Binding-site contacts:
Ligand atom C9 contacts residue VAL33 of chain 1.A at 3.8 Å (hydrophobic).
Ligand atom C12 contacts residue ALA46 of chain 1.A at 3.7 Å (hydrophobic).
Ligand atom C4 contacts residue LYS48 of chain 1.A at 3.8 Å.
Ligand atom C3 contacts residue PHE159 of chain 1.A at 3.8 Å (hydrophobic).
Ligand atom C13 contacts residue ALA46 of chain 1.A at 3.5 Å (hydrophobic).
Ligand atom C10 contacts residue LEU147 of chain 1.A at 3.8 Å (hydrophobic).
Ligand atom O1 contacts residue THR96 of chain 1.A at 3.6 Å (h-bond).
Ligand atom C21 contacts residue GLY98 of chain 1.A at 3.7 Å.
Ligand atom C3 contacts residue VAL33 of chain 1.A at 3.6 Å (hydrophobic).
Ligand atom C2 contacts residue LYS48 of chain 1.A at 3.8 Å.
Ligand atom C8 contacts residue PHE159 of chain 1.A at 3.7 Å (hydrophobic).
Ligand atom N2 contacts residue LEU147 of chain 1.A at 3.8 Å.
Ligand atom C18 contacts residue GLY98 of chain 1.A at 3.8 Å.
Ligand atom C12 contacts residue LEU147 of chain 1.A at 3.5 Å (hydrophobic).
Ligand atom N2 contacts residue ALA46 of chain 1.A at 3.4 Å.
Ligand atom C17 contacts residue GLY98 of chain 1.A at 3.9 Å.
Ligand atom N2 contacts residue THR92 of chain 1.A at 3.7 Å.
Ligand atom C13 contacts residue GLU93 of chain 1.A at 3.7 Å.
Ligand atom C16 contacts residue PHE94 of chain 1.A at 3.9 Å (hydrophobic).
Ligand atom C9 contacts residue PHE159 of chain 1.A at 3.2 Å (hydrophobic).
Ligand atom N3 contacts residue MET95 of chain 1.A at 2.9 Å (h-bond).
Ligand atom C26 contacts residue GLU35 of chain 1.A at 3.1 Å.
Ligand atom C4 contacts residue PHE159 of chain 1.A at 3.5 Å (hydrophobic).
Ligand atom O2 contacts residue LEU147 of chain 1.A at 3.9 Å.
Ligand atom C19 contacts residue GLY98 of chain 1.A at 3.7 Å.
Ligand atom N3 contacts residue PHE94 of chain 1.A at 3.8 Å.
Ligand atom C27 contacts residue LEU147 of chain 1.A at 3.9 Å (hydrophobic).
Ligand atom C6 contacts residue TYR30 of chain 1.A at 3.7 Å (hydrophobic).
Ligand atom C16 contacts residue MET95 of chain 1.A at 3.1 Å (hydrophobic).
Ligand atom C4 contacts residue VAL33 of chain 1.A at 3.6 Å (hydrophobic).
Ligand atom C1 contacts residue LYS48 of chain 1.A at 2.5 Å.
Ligand atom C13 contacts residue THR92 of chain 1.A at 3.2 Å.
Ligand atom N1 contacts residue LYS48 of chain 1.A at 1.5 Å.
Ligand atom N1 contacts residue PHE159 of chain 1.A at 3.6 Å.
Ligand atom C5 contacts residue LYS48 of chain 1.A at 2.4 Å.
Ligand atom N4 contacts residue GLY98 of chain 1.A at 3.6 Å.
Ligand atom C20 contacts residue GLY98 of chain 1.A at 3.6 Å.
Ligand atom N2 contacts residue GLU93 of chain 1.A at 2.9 Å (salt-bridge).
Ligand atom C11 contacts residue LEU147 of chain 1.A at 3.5 Å (hydrophobic).
Ligand atom C5 contacts residue PHE159 of chain 1.A at 3.4 Å (hydrophobic).

The small molecule below binds the protein below.
Small molecule (SMILES): C#CCN(C)C(=O)c1cncc(-c2cnc3[nH]cc(-c4cc5cnccc5cc4OC)c3c2)c1

Sequence of chain 1.A:
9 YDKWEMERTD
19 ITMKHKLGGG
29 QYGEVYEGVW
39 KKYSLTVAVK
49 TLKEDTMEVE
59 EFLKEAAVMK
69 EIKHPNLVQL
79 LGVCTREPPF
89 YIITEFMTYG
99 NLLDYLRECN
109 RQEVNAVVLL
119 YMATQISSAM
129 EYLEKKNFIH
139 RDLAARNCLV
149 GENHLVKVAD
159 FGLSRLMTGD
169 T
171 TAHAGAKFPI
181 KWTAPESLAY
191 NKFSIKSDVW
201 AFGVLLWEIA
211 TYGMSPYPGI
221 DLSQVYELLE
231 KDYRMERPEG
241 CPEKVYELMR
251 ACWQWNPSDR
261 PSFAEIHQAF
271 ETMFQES